This small molecule binds to this protein.
Small molecule (SMILES): CC(=O)N[C@@H]1[C@@H](O)[C@H](O)[C@@H](CO)O[C@H]1O

Binding-site contacts:
Ligand atom C7 contacts residue GLN100 of chain 1.M at 3.7 Å.
Ligand atom N2 contacts residue GLN100 of chain 1.M at 4.5 Å.
Ligand atom C7 contacts residue ASN122 of chain 1.M at 3.8 Å.
Ligand atom C8 contacts residue PHE121 of chain 1.M at 4.0 Å (hydrophobic).
Ligand atom C3 contacts residue ASN122 of chain 1.M at 3.8 Å.
Ligand atom C2 contacts residue ASN122 of chain 1.M at 2.5 Å.
Ligand atom O3 contacts residue GLN100 of chain 1.M at 3.8 Å.
Ligand atom O7 contacts residue THR98 of chain 1.M at 4.4 Å.
Ligand atom O7 contacts residue GLN100 of chain 1.M at 3.4 Å (h-bond).
Ligand atom C4 contacts residue ASN122 of chain 1.M at 4.2 Å.
Ligand atom O7 contacts residue ASN122 of chain 1.M at 4.2 Å.
Ligand atom C7 contacts residue SER120 of chain 1.M at 4.5 Å.
Ligand atom O5 contacts residue ASN122 of chain 1.M at 2.4 Å (h-bond).
Ligand atom C8 contacts residue GLN100 of chain 1.M at 3.7 Å.
Ligand atom C1 contacts residue ASN122 of chain 1.M at 1.4 Å.
Ligand atom C8 contacts residue SER120 of chain 1.M at 3.1 Å.
Ligand atom N2 contacts residue ASN122 of chain 1.M at 2.9 Å (h-bond).
Ligand atom C5 contacts residue ASN122 of chain 1.M at 3.7 Å.

Sequence of chain 1.M:
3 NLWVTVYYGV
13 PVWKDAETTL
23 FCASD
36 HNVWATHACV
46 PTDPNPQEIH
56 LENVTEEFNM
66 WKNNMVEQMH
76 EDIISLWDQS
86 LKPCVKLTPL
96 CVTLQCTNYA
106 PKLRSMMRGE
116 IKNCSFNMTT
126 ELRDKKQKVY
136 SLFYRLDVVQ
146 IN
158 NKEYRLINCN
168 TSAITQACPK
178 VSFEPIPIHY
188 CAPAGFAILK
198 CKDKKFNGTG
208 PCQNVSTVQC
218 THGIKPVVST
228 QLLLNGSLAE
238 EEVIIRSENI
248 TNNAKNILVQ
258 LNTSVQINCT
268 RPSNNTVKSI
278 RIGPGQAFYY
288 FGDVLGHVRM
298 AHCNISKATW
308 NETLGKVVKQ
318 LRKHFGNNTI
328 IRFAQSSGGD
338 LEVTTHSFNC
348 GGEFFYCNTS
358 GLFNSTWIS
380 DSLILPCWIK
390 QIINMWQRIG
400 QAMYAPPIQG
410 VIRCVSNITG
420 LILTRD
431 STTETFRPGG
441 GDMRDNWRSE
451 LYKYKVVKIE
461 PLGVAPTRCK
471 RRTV